This protein binds this small molecule.
Small molecule (SMILES): CC(=O)N[C@@H]1[C@@H](O)[C@H](O)[C@@H](CO)O[C@H]1O

Binding-site contacts:
Ligand atom C2 contacts residue ASN709 of chain 1.A at 2.5 Å.
Ligand atom C7 contacts residue ASN709 of chain 1.A at 3.5 Å.
Ligand atom C8 contacts residue ASN710 of chain 1.A at 3.9 Å.
Ligand atom N2 contacts residue ASN709 of chain 1.A at 2.9 Å (h-bond).
Ligand atom O5 contacts residue ASN709 of chain 1.A at 2.4 Å (h-bond).
Ligand atom C5 contacts residue ASN709 of chain 1.A at 3.7 Å.
Ligand atom C4 contacts residue ASN709 of chain 1.A at 4.2 Å.
Ligand atom O5 contacts residue ASP796 of chain 1.B at 4.1 Å.
Ligand atom C1 contacts residue ASN709 of chain 1.A at 1.4 Å.
Ligand atom C3 contacts residue ASN709 of chain 1.A at 3.8 Å.
Ligand atom O6 contacts residue ASP796 of chain 1.B at 4.2 Å.
Ligand atom O7 contacts residue ASN709 of chain 1.A at 3.7 Å.

Sequence of chain 1.B:
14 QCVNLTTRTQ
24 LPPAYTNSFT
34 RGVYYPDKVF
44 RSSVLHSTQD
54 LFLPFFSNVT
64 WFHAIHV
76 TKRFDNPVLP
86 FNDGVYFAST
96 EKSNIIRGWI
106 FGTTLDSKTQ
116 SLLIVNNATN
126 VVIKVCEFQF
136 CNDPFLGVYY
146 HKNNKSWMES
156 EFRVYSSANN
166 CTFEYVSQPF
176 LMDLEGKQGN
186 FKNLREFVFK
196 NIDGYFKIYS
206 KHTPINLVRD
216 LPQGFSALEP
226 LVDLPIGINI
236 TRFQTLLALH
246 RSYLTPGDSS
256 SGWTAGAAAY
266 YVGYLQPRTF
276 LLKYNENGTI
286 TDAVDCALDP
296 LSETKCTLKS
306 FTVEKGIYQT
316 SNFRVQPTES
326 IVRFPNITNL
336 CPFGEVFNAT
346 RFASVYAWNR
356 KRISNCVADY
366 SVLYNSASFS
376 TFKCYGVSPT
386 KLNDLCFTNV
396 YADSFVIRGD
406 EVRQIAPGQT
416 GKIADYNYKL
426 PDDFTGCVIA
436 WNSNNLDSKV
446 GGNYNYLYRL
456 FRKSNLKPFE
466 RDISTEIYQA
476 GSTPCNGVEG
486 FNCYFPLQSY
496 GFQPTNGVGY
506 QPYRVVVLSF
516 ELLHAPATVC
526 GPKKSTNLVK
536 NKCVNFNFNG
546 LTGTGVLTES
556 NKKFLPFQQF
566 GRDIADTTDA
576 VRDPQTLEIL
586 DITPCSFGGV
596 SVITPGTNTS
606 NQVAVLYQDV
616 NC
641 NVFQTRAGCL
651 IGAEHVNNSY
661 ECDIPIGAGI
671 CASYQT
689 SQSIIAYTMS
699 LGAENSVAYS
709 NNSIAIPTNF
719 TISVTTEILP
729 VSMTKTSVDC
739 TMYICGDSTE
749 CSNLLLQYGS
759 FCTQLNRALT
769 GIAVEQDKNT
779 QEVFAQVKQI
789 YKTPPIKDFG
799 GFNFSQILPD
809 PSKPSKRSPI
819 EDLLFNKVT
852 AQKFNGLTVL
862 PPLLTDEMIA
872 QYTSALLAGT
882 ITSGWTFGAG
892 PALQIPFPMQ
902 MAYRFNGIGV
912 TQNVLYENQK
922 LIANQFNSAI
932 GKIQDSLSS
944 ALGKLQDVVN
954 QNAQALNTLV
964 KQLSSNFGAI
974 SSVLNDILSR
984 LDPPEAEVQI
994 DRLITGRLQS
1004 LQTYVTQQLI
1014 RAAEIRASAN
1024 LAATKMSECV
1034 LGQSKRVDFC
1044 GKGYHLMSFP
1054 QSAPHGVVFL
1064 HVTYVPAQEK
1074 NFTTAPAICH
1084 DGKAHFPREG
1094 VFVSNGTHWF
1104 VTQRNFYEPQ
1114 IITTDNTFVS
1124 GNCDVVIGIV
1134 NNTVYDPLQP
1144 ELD

Sequence of chain 1.A:
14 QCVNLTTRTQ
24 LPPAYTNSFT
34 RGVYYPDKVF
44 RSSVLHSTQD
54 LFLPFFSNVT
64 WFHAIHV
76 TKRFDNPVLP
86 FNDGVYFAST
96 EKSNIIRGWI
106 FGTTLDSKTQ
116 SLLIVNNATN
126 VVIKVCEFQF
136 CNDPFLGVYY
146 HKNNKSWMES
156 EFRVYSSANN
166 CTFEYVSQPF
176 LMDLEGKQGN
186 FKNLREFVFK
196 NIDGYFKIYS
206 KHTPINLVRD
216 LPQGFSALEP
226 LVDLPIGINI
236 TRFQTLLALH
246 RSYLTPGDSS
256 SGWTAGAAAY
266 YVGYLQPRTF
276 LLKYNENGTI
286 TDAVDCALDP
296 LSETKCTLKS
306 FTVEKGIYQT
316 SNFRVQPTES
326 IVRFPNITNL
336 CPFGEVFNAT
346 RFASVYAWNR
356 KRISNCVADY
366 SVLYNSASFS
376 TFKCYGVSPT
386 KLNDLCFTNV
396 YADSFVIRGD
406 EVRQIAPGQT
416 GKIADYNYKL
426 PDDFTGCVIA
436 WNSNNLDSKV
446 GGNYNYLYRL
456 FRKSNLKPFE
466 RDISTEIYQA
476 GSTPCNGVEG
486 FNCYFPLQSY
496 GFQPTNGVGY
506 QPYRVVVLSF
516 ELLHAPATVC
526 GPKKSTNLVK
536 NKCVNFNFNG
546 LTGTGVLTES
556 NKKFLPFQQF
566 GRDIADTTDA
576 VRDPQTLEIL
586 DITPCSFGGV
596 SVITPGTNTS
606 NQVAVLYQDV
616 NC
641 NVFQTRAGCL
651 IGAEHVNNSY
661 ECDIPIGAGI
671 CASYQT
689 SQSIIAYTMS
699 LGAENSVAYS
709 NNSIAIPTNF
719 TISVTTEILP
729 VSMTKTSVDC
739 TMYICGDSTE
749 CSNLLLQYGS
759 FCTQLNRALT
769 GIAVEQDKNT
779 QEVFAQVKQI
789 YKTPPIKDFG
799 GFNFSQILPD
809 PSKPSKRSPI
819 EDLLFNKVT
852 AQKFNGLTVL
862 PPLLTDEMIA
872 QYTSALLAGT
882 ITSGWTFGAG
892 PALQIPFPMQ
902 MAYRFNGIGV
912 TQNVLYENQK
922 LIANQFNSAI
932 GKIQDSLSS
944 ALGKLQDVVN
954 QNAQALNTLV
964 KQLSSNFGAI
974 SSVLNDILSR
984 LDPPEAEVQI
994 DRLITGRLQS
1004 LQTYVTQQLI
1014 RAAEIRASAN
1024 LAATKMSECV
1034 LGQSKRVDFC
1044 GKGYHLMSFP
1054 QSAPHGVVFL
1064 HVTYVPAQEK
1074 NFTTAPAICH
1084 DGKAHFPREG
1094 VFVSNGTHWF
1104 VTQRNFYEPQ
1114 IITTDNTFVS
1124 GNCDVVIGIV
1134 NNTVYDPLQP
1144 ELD